A protein and the small-molecule ligand that binds it are described below.
Small molecule (SMILES): CC(=O)N[C@@H]1[C@@H](O)[C@H](O)[C@@H](CO)O[C@H]1O

Binding-site contacts:
Ligand atom O5 contacts residue ASN675 of chain 1.B at 2.4 Å (h-bond).
Ligand atom O5 contacts residue GLU678 of chain 1.B at 3.4 Å.
Ligand atom C1 contacts residue ASN675 of chain 1.B at 1.4 Å.
Ligand atom C5 contacts residue ASN675 of chain 1.B at 3.7 Å.
Ligand atom C1 contacts residue GLU678 of chain 1.B at 3.9 Å.
Ligand atom C7 contacts residue ASN675 of chain 1.B at 3.3 Å.
Ligand atom O6 contacts residue GLU678 of chain 1.B at 4.1 Å.
Ligand atom C3 contacts residue THR677 of chain 1.B at 4.4 Å.
Ligand atom C8 contacts residue ASN675 of chain 1.B at 4.0 Å.
Ligand atom C5 contacts residue GLU678 of chain 1.B at 4.5 Å.
Ligand atom C6 contacts residue LEU681 of chain 1.B at 3.7 Å (hydrophobic).
Ligand atom O6 contacts residue LEU681 of chain 1.B at 4.3 Å.
Ligand atom C1 contacts residue THR677 of chain 1.B at 3.5 Å.
Ligand atom C4 contacts residue ASN675 of chain 1.B at 4.2 Å.
Ligand atom C2 contacts residue THR677 of chain 1.B at 4.4 Å.
Ligand atom O7 contacts residue ASN675 of chain 1.B at 3.3 Å (h-bond).
Ligand atom C2 contacts residue ASN675 of chain 1.B at 2.5 Å.
Ligand atom O5 contacts residue THR677 of chain 1.B at 4.0 Å.
Ligand atom N2 contacts residue ASN675 of chain 1.B at 2.9 Å (h-bond).
Ligand atom C5 contacts residue THR677 of chain 1.B at 4.0 Å.
Ligand atom C3 contacts residue ASN675 of chain 1.B at 3.8 Å.

Sequence of chain 1.B:
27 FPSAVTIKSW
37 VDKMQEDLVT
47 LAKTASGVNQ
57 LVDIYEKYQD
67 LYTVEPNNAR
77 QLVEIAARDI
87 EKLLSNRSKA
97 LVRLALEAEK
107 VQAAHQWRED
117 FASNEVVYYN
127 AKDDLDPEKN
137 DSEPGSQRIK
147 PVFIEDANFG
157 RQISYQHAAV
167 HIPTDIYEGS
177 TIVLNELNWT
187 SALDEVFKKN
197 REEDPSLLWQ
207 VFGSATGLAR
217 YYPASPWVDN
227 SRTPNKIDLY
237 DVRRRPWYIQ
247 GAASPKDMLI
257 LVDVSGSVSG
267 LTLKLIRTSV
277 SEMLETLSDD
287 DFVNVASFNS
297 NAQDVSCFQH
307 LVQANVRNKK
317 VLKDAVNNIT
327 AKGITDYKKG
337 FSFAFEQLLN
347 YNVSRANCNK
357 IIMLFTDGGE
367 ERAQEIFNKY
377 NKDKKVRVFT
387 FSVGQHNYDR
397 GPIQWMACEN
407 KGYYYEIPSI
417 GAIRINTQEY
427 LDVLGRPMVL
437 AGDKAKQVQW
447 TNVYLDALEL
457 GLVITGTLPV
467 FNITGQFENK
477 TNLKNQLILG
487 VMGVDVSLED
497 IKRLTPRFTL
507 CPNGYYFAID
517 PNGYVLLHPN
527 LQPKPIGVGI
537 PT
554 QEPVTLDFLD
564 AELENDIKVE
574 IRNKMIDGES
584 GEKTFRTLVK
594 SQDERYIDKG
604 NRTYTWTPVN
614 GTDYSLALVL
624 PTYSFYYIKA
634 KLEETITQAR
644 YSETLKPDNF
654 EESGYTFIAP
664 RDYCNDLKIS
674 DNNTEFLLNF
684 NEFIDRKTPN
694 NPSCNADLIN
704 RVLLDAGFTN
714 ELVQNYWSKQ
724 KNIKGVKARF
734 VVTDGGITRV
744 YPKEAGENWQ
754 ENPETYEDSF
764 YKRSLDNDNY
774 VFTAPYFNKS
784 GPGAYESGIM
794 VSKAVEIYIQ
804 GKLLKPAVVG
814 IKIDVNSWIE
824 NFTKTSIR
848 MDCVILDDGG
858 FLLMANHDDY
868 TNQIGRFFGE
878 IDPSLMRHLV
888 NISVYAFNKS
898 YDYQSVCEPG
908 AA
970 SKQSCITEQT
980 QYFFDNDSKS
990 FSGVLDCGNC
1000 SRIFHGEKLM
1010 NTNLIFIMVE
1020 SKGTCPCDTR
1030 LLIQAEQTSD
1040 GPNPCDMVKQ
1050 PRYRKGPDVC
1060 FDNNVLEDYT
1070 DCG